Binding-site contacts:
Ligand atom C11 contacts residue ASP94 of chain 1.D at 3.9 Å.
Ligand atom C12 contacts residue ASP94 of chain 1.D at 3.8 Å.
Ligand atom O3 contacts residue TRP81 of chain 1.D at 2.9 Å (h-bond).
Ligand atom O1 contacts residue SER152 of chain 1.D at 2.9 Å (h-bond).
Ligand atom C11 contacts residue TRP108 of chain 1.D at 3.6 Å (hydrophobic).
Ligand atom O3 contacts residue TYR85 of chain 1.D at 3.9 Å.
Ligand atom C13 contacts residue PHE123 of chain 1.D at 3.7 Å (hydrophobic).
Ligand atom C13 contacts residue ALA127 of chain 1.D at 3.7 Å (hydrophobic).
Ligand atom C2 contacts residue TYR85 of chain 1.D at 3.9 Å (hydrophobic).
Ligand atom C12 contacts residue TRP108 of chain 1.D at 3.9 Å (hydrophobic).
Ligand atom C4 contacts residue TYR85 of chain 1.D at 3.8 Å (hydrophobic).
Ligand atom C8 contacts residue ILE150 of chain 1.D at 3.1 Å (hydrophobic).
Ligand atom C9 contacts residue ILE96 of chain 1.D at 3.7 Å (hydrophobic).
Ligand atom C12 contacts residue PHE112 of chain 1.D at 3.7 Å (hydrophobic).
Ligand atom C13 contacts residue MET132 of chain 1.D at 3.3 Å (hydrophobic).
Ligand atom O2 contacts residue MET132 of chain 1.D at 3.7 Å.
Ligand atom C10 contacts residue ASP94 of chain 1.D at 3.5 Å.
Ligand atom O3 contacts residue TYR77 of chain 1.D at 3.4 Å.
Ligand atom C8 contacts residue MET97 of chain 1.D at 3.7 Å (hydrophobic).
Ligand atom N contacts residue ILE96 of chain 1.D at 3.9 Å.
Ligand atom C1 contacts residue LEU82 of chain 1.D at 4.0 Å (hydrophobic).
Ligand atom C13 contacts residue TRP108 of chain 1.D at 3.8 Å (hydrophobic).
Ligand atom C12 contacts residue ILE96 of chain 1.D at 3.8 Å (hydrophobic).
Ligand atom C8 contacts residue SER152 of chain 1.D at 3.7 Å.
Ligand atom C10 contacts residue TYR77 of chain 1.D at 3.7 Å (hydrophobic).
Ligand atom C12 contacts residue PHE123 of chain 1.D at 3.9 Å (hydrophobic).
Ligand atom C10 contacts residue SER152 of chain 1.D at 3.8 Å.
Ligand atom O1 contacts residue TRP108 of chain 1.D at 3.6 Å.
Ligand atom C14 contacts residue TRP81 of chain 1.D at 3.6 Å (hydrophobic).
Ligand atom O1 contacts residue TYR77 of chain 1.D at 2.6 Å (h-bond).
Ligand atom C7 contacts residue ILE150 of chain 1.D at 3.5 Å (hydrophobic).
Ligand atom O2 contacts residue TRP81 of chain 1.D at 3.5 Å.
Ligand atom N contacts residue ASP94 of chain 1.D at 2.8 Å (salt-bridge).
Ligand atom C9 contacts residue ASP94 of chain 1.D at 3.1 Å.
Ligand atom O3 contacts residue MET132 of chain 1.D at 4.0 Å.
Ligand atom C7 contacts residue MET97 of chain 1.D at 3.7 Å (hydrophobic).
Ligand atom O2 contacts residue PHE123 of chain 1.D at 3.8 Å.
Ligand atom C9 contacts residue MET97 of chain 1.D at 4.0 Å (hydrophobic).
Ligand atom C13 contacts residue PHE112 of chain 1.D at 3.7 Å (hydrophobic).
Ligand atom O2 contacts residue ALA127 of chain 1.D at 3.9 Å.

This protein binds this small molecule.
Small molecule (SMILES): CCCCCCCCCC(=O)N[C@H]1CCOC1=O

Sequence of chain 1.D:
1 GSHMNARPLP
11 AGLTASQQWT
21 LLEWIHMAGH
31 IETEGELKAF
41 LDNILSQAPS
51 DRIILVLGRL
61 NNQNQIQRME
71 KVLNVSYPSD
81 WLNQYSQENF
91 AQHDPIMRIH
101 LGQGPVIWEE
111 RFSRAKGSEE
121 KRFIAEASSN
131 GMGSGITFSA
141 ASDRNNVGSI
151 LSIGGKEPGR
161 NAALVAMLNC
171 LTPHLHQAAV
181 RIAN